Binding-site contacts:
Ligand atom C7 contacts residue ASN306 of chain 1.E at 3.3 Å.
Ligand atom C4 contacts residue TYR304 of chain 1.E at 4.2 Å (hydrophobic).
Ligand atom O6 contacts residue LYS349 of chain 1.E at 3.7 Å.
Ligand atom C5 contacts residue ASN306 of chain 1.E at 3.8 Å.
Ligand atom O7 contacts residue ASN306 of chain 1.E at 3.2 Å (h-bond).
Ligand atom C6 contacts residue LYS349 of chain 1.E at 3.9 Å.
Ligand atom O5 contacts residue TYR304 of chain 1.E at 3.4 Å (h-bond).
Ligand atom N2 contacts residue ASN306 of chain 1.E at 3.0 Å (h-bond).
Ligand atom C2 contacts residue TYR304 of chain 1.E at 4.3 Å (hydrophobic).
Ligand atom C1 contacts residue ASN306 of chain 1.E at 1.5 Å.
Ligand atom C2 contacts residue ASN306 of chain 1.E at 2.5 Å.
Ligand atom C4 contacts residue ASN306 of chain 1.E at 4.3 Å.
Ligand atom O5 contacts residue ASN306 of chain 1.E at 2.4 Å (h-bond).
Ligand atom C5 contacts residue TYR304 of chain 1.E at 4.1 Å (hydrophobic).
Ligand atom C3 contacts residue ASN306 of chain 1.E at 3.9 Å.
Ligand atom C8 contacts residue ASN306 of chain 1.E at 4.5 Å.
Ligand atom C1 contacts residue TYR304 of chain 1.E at 4.2 Å (hydrophobic).
Ligand atom C6 contacts residue TYR304 of chain 1.E at 4.0 Å (hydrophobic).
Ligand atom O4 contacts residue TYR304 of chain 1.E at 4.2 Å.
Ligand atom O5 contacts residue TYR305 of chain 1.E at 4.1 Å.

Sequence of chain 1.E:
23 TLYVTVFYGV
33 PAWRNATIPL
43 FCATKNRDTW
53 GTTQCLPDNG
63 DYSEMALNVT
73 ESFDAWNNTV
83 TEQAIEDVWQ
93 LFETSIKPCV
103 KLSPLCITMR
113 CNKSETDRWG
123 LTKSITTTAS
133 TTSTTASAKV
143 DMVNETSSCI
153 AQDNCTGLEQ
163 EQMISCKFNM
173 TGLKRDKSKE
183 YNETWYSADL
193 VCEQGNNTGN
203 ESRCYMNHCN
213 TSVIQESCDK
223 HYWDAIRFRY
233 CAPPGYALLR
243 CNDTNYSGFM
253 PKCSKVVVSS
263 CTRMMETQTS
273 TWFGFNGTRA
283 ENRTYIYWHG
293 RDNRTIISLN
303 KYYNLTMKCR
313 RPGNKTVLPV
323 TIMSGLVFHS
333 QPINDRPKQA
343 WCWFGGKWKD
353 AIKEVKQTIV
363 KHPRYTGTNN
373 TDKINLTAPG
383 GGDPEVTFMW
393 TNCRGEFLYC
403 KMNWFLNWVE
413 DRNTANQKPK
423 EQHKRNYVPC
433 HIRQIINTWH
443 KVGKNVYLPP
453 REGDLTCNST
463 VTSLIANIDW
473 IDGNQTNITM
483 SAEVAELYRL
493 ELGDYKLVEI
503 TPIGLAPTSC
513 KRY

The protein below binds the small molecule below.
Small molecule (SMILES): CC(=O)N[C@@H]1[C@@H](O)[C@H](O)[C@@H](CO)O[C@H]1O